Sequence of chain 4.D:
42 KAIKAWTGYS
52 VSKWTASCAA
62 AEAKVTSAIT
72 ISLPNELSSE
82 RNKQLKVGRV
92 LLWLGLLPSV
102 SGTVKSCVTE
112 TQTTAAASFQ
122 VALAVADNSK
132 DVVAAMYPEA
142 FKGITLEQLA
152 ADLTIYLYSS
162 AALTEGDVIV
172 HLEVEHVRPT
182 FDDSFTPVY

The small molecule below binds the protein below.
Small molecule (SMILES): Nc1ncnc2c1ncn2[C@@H]1O[C@H](COO[C@@H]2C[C@@H](CO[P](=O)(O)O[C@H]3[C@@H](O)[C@H](n4cnc5c(N)ncnc54)O[C@@H]3COP(=O)=O)O[C@H]2n2ccc(=O)[nH]c2=O)[C@@H](OOP(O)OC[C@H]2O[C@@H](n3ccc(=O)[nH]c3=O)[C@H](O)[C@@H]2O)[C@H]1O.Op1oo1

Binding-site contacts:
Ligand atom N6 contacts residue TRP47 of chain 4.D at 3.8 Å.
Ligand atom N7 contacts residue TRP47 of chain 4.D at 3.7 Å.
Ligand atom OP2 contacts residue GLY49 of chain 4.E at 4.2 Å.
Ligand atom C8 contacts residue TRP47 of chain 4.D at 3.8 Å (hydrophobic).
Ligand atom N6 contacts residue THR48 of chain 4.D at 3.3 Å (h-bond).
Ligand atom C6 contacts residue TRP47 of chain 4.D at 3.9 Å (hydrophobic).
Ligand atom N1 contacts residue THR48 of chain 4.D at 4.0 Å.
Ligand atom C5' contacts residue VAL178 of chain 4.E at 4.5 Å (hydrophobic).
Ligand atom N9 contacts residue TRP47 of chain 4.D at 3.9 Å.
Ligand atom N3 contacts residue TRP47 of chain 4.D at 4.1 Å.
Ligand atom N1 contacts residue TRP47 of chain 4.D at 4.3 Å.
Ligand atom OP2 contacts residue VAL178 of chain 4.E at 4.5 Å.
Ligand atom C5 contacts residue TRP47 of chain 4.D at 3.8 Å (hydrophobic).
Ligand atom C4 contacts residue TRP47 of chain 4.D at 3.9 Å (hydrophobic).
Ligand atom C6 contacts residue THR48 of chain 4.D at 4.2 Å.
Ligand atom C2 contacts residue TRP47 of chain 4.D at 4.2 Å (hydrophobic).
Ligand atom N6 contacts residue TYR50 of chain 4.D at 4.2 Å.
Ligand atom C1' contacts residue TRP47 of chain 4.D at 4.3 Å (hydrophobic).
Ligand atom O4' contacts residue LYS143 of chain 4.D at 4.1 Å.
Ligand atom O4' contacts residue TRP47 of chain 4.D at 4.1 Å.

Sequence of chain 4.E:
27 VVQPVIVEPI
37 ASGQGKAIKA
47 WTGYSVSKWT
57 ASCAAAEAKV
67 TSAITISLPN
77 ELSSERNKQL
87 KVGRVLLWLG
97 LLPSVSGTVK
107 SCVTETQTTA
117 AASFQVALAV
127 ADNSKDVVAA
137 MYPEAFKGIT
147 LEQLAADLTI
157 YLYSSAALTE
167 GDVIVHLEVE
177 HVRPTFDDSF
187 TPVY